Sequence of chain 1.B:
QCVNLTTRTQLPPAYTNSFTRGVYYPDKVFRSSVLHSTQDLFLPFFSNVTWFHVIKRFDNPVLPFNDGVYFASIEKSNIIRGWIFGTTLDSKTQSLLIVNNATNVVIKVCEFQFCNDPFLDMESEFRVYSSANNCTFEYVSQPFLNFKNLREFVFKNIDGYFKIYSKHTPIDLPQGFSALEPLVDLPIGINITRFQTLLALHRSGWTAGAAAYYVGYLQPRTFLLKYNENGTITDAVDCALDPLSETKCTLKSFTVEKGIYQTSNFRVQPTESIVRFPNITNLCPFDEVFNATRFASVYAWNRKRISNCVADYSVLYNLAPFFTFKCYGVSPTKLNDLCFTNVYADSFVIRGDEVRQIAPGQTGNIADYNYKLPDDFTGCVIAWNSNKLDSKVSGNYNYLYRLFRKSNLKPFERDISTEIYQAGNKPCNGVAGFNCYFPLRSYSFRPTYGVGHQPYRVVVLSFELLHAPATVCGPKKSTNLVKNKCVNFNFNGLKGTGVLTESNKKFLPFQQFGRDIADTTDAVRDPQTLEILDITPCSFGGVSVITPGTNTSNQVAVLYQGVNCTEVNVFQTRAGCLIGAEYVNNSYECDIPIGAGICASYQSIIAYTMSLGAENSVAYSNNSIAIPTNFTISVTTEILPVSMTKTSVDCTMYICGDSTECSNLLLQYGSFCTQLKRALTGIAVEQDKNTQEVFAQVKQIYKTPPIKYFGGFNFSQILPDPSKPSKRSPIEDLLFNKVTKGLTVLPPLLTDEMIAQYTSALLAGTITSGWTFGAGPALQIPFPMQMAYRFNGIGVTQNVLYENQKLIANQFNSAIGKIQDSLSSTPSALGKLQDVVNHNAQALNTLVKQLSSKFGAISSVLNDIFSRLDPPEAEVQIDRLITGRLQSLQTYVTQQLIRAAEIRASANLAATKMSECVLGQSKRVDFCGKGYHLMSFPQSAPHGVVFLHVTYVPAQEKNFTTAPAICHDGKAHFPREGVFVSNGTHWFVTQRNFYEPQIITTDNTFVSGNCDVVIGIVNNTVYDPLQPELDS

The protein below binds the small molecule below.
Small molecule (SMILES): CC(=O)N[C@@H]1[C@@H](O)[C@H](O)[C@@H](CO)O[C@H]1O

Binding-site contacts:
Ligand atom C2 contacts residue ASN266 of chain 1.B at 2.5 Å.
Ligand atom O7 contacts residue ASN266 of chain 1.B at 4.3 Å.
Ligand atom C8 contacts residue GLU265 of chain 1.B at 4.5 Å.
Ligand atom N2 contacts residue GLU265 of chain 1.B at 3.7 Å.
Ligand atom C3 contacts residue ASN266 of chain 1.B at 3.8 Å.
Ligand atom C2 contacts residue GLU265 of chain 1.B at 4.4 Å.
Ligand atom C1 contacts residue ASN266 of chain 1.B at 1.4 Å.
Ligand atom C1 contacts residue GLU265 of chain 1.B at 4.2 Å.
Ligand atom C7 contacts residue ASN266 of chain 1.B at 3.8 Å.
Ligand atom O5 contacts residue ASN266 of chain 1.B at 2.4 Å (h-bond).
Ligand atom C5 contacts residue ASN266 of chain 1.B at 3.7 Å.
Ligand atom C4 contacts residue ASN266 of chain 1.B at 4.2 Å.
Ligand atom N2 contacts residue ASN266 of chain 1.B at 2.9 Å (h-bond).